Sequence of chain 2.A:
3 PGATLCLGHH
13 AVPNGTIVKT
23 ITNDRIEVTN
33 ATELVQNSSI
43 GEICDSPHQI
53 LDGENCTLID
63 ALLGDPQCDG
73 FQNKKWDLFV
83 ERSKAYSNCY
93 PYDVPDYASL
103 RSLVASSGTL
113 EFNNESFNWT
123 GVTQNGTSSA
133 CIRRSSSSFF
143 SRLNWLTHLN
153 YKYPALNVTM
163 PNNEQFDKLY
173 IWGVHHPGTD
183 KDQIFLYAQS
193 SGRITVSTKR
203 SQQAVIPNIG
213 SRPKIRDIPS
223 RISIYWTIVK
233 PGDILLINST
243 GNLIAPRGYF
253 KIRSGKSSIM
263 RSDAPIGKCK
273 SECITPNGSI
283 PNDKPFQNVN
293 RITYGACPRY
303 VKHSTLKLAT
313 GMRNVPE

This protein binds this small molecule.
Small molecule (SMILES): CC(=O)N[C@@H]1[C@@H](O)[C@H](O)[C@@H](CO)O[C@H]1O

Binding-site contacts:
Ligand atom C4 contacts residue ASN57 of chain 2.A at 4.2 Å.
Ligand atom N2 contacts residue ASN57 of chain 2.A at 3.0 Å (h-bond).
Ligand atom C7 contacts residue ASN57 of chain 2.A at 3.3 Å.
Ligand atom O7 contacts residue ASN57 of chain 2.A at 3.2 Å (h-bond).
Ligand atom C1 contacts residue TYR88 of chain 2.A at 4.2 Å (hydrophobic).
Ligand atom C6 contacts residue TYR88 of chain 2.A at 3.8 Å (hydrophobic).
Ligand atom O5 contacts residue TYR88 of chain 2.A at 3.2 Å (h-bond).
Ligand atom C8 contacts residue GLU56 of chain 2.A at 3.8 Å.
Ligand atom C3 contacts residue ASN57 of chain 2.A at 3.8 Å.
Ligand atom O5 contacts residue ASN57 of chain 2.A at 2.3 Å (h-bond).
Ligand atom C2 contacts residue ASN57 of chain 2.A at 2.5 Å.
Ligand atom O6 contacts residue TYR88 of chain 2.A at 2.8 Å (h-bond).
Ligand atom C5 contacts residue ASN57 of chain 2.A at 3.6 Å.
Ligand atom C5 contacts residue TYR88 of chain 2.A at 4.1 Å (hydrophobic).
Ligand atom C1 contacts residue ASN57 of chain 2.A at 1.4 Å.